A small-molecule ligand and the protein it binds are described below.
Small molecule (SMILES): C[C@]12CC[C@@H]3c4ccc(O)cc4CC[C@H]3[C@@H]1CC[C@@H]2O

Sequence of chain 2.B:
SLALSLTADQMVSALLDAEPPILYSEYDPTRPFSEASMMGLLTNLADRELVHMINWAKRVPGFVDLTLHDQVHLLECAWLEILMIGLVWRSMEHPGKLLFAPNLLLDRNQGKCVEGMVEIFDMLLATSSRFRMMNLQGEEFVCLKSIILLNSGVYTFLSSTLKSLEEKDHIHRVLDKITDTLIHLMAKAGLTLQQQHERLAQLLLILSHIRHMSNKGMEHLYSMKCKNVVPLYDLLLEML

Binding-site contacts:
Ligand atom O17 contacts residue HIS228 of chain 2.B at 2.8 Å (h-bond).
Ligand atom C8 contacts residue LEU88 of chain 2.B at 4.2 Å (hydrophobic).
Ligand atom C3 contacts residue LEU91 of chain 2.B at 3.9 Å (hydrophobic).
Ligand atom C2 contacts residue PHE108 of chain 2.B at 4.2 Å (hydrophobic).
Ligand atom C6 contacts residue MET92 of chain 2.B at 3.8 Å (hydrophobic).
Ligand atom C16 contacts residue GLY225 of chain 2.B at 4.2 Å.
Ligand atom C1 contacts residue PHE108 of chain 2.B at 4.2 Å (hydrophobic).
Ligand atom O17 contacts residue GLY225 of chain 2.B at 4.2 Å.
Ligand atom C15 contacts residue GLY225 of chain 2.B at 4.2 Å.
Ligand atom C16 contacts residue ILE128 of chain 2.B at 3.9 Å (hydrophobic).
Ligand atom C9 contacts residue PHE108 of chain 2.B at 4.1 Å (hydrophobic).
Ligand atom C11 contacts residue LEU50 of chain 2.B at 4.1 Å (hydrophobic).
Ligand atom C7 contacts residue LEU132 of chain 2.B at 4.0 Å (hydrophobic).
Ligand atom C2 contacts residue GLU57 of chain 2.B at 3.1 Å.
Ligand atom C10 contacts residue PHE108 of chain 2.B at 3.8 Å (hydrophobic).
Ligand atom C1 contacts residue ALA54 of chain 2.B at 3.8 Å (hydrophobic).
Ligand atom C3 contacts residue GLU57 of chain 2.B at 3.2 Å.
Ligand atom C16 contacts residue HIS228 of chain 2.B at 3.5 Å.
Ligand atom C2 contacts residue LEU91 of chain 2.B at 4.0 Å (hydrophobic).
Ligand atom C1 contacts residue LEU50 of chain 2.B at 3.6 Å (hydrophobic).
Ligand atom C2 contacts residue ALA54 of chain 2.B at 4.0 Å (hydrophobic).
Ligand atom O3 contacts residue ARG98 of chain 2.B at 3.2 Å (salt-bridge).
Ligand atom C15 contacts residue ILE128 of chain 2.B at 4.0 Å (hydrophobic).
Ligand atom O17 contacts residue LEU229 of chain 2.B at 3.3 Å.
Ligand atom C15 contacts residue MET92 of chain 2.B at 4.0 Å (hydrophobic).
Ligand atom C18 contacts residue LEU229 of chain 2.B at 3.9 Å (hydrophobic).
Ligand atom C4 contacts residue LEU91 of chain 2.B at 3.6 Å (hydrophobic).
Ligand atom C5 contacts residue LEU95 of chain 2.B at 4.1 Å (hydrophobic).
Ligand atom O3 contacts residue LEU91 of chain 2.B at 4.0 Å.
Ligand atom C3 contacts residue ARG98 of chain 2.B at 4.3 Å.
Ligand atom O17 contacts residue MET47 of chain 2.B at 3.9 Å.
Ligand atom C6 contacts residue LEU95 of chain 2.B at 3.7 Å (hydrophobic).
Ligand atom C18 contacts residue LEU88 of chain 2.B at 4.1 Å (hydrophobic).
Ligand atom C7 contacts residue MET92 of chain 2.B at 3.9 Å (hydrophobic).
Ligand atom C6 contacts residue PHE108 of chain 2.B at 4.3 Å (hydrophobic).
Ligand atom C4 contacts residue LEU95 of chain 2.B at 4.0 Å (hydrophobic).
Ligand atom C5 contacts residue PHE108 of chain 2.B at 3.9 Å (hydrophobic).
Ligand atom C2 contacts residue LEU50 of chain 2.B at 4.2 Å (hydrophobic).
Ligand atom C17 contacts residue HIS228 of chain 2.B at 3.5 Å.
Ligand atom O3 contacts residue GLU57 of chain 2.B at 2.5 Å (salt-bridge).